Sequence of chain 1.B:
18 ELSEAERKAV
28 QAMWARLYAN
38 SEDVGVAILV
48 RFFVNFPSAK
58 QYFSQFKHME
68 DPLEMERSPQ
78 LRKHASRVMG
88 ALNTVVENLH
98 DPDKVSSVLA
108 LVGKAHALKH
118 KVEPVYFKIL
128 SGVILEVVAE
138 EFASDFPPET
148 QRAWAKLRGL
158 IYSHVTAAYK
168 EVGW

This small molecule binds to this protein.
Small molecule (SMILES): N#C[Fe](C#N)(C#N)(C#N)(C#N)C#N

Binding-site contacts:
Ligand atom N24 contacts residue LYS125 of chain 1.B at 3.6 Å.
Ligand atom N11 contacts residue GLY156 of chain 1.B at 4.2 Å.
Ligand atom C22 contacts residue LYS125 of chain 1.B at 3.3 Å.
Ligand atom FE2 contacts residue LYS125 of chain 1.B at 4.3 Å.
Ligand atom C11 contacts residue ARG155 of chain 1.B at 3.6 Å.
Ligand atom C26 contacts residue GLY156 of chain 1.B at 4.4 Å.
Ligand atom N11 contacts residue ARG155 of chain 1.B at 3.5 Å.
Ligand atom C23 contacts residue ARG155 of chain 1.B at 4.2 Å.
Ligand atom N22 contacts residue LYS125 of chain 1.B at 3.2 Å.
Ligand atom N23 contacts residue ARG155 of chain 1.B at 3.9 Å.
Ligand atom C24 contacts residue TYR159 of chain 1.B at 3.7 Å (hydrophobic).
Ligand atom C24 contacts residue LYS125 of chain 1.B at 4.0 Å.
Ligand atom C22 contacts residue TYR159 of chain 1.B at 3.8 Å (hydrophobic).
Ligand atom N21 contacts residue TYR159 of chain 1.B at 3.9 Å.
Ligand atom C26 contacts residue TYR159 of chain 1.B at 3.9 Å (hydrophobic).
Ligand atom N11 contacts residue ALA152 of chain 1.B at 4.3 Å.
Ligand atom N24 contacts residue TYR159 of chain 1.B at 3.3 Å.
Ligand atom C23 contacts residue LYS125 of chain 1.B at 3.6 Å.
Ligand atom C24 contacts residue ARG155 of chain 1.B at 3.1 Å.
Ligand atom FE2 contacts residue ARG155 of chain 1.B at 4.4 Å.
Ligand atom N22 contacts residue TYR159 of chain 1.B at 3.7 Å.
Ligand atom N21 contacts residue GLY156 of chain 1.B at 3.8 Å.
Ligand atom N24 contacts residue ARG155 of chain 1.B at 2.8 Å (salt-bridge).
Ligand atom N23 contacts residue LYS125 of chain 1.B at 3.6 Å.